Sequence of chain 3.A:
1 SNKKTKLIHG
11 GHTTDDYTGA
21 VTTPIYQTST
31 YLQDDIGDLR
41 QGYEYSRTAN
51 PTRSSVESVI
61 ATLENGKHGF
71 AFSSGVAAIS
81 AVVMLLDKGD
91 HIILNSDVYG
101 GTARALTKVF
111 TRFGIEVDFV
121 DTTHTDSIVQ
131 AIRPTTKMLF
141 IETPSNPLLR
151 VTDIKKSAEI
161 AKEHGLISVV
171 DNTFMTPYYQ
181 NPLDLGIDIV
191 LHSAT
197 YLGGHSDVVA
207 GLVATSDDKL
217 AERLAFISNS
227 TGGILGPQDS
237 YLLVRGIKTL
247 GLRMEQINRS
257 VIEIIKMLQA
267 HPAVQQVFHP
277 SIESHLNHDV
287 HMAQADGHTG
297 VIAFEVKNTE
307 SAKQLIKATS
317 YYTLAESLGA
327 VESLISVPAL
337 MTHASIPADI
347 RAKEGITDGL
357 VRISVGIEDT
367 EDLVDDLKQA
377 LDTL

Binding-site contacts:
Ligand atom BR contacts residue SER55 of chain 3.A at 4.4 Å.
Ligand atom BR contacts residue SER54 of chain 3.A at 4.0 Å.
Ligand atom BR contacts residue HIS12 of chain 3.A at 3.7 Å.
Ligand atom BR contacts residue SER58 of chain 3.A at 4.5 Å.

The small molecule below binds the protein below.
Small molecule (SMILES): O=C(O)CNC(=O)Cn1ccc2ccc(Br)cc21